The small molecule below binds the protein below.
Small molecule (SMILES): CC(=O)N[C@@H]1[C@@H](O)[C@H](O)[C@@H](CO)O[C@H]1O

Sequence of chain 1.A:
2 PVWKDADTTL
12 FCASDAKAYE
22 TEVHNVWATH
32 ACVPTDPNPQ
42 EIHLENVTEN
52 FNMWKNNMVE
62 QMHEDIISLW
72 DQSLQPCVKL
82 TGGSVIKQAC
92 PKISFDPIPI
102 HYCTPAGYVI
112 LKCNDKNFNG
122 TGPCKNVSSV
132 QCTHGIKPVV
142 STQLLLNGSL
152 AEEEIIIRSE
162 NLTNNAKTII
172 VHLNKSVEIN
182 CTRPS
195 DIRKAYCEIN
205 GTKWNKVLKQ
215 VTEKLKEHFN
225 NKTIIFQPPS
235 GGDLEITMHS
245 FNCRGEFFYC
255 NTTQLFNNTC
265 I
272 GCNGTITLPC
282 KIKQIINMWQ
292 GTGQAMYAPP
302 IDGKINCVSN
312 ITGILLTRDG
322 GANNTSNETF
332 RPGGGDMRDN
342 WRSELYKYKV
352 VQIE

Binding-site contacts:
Ligand atom C6 contacts residue THR183 of chain 1.A at 3.9 Å.
Ligand atom C6 contacts residue TYR200 of chain 1.A at 4.1 Å (hydrophobic).
Ligand atom O5 contacts residue THR183 of chain 1.A at 3.9 Å.
Ligand atom O5 contacts residue ASN181 of chain 1.A at 2.3 Å (h-bond).
Ligand atom C8 contacts residue ASN181 of chain 1.A at 4.5 Å.
Ligand atom C8 contacts residue GLU179 of chain 1.A at 4.5 Å.
Ligand atom O5 contacts residue GLU202 of chain 1.A at 4.3 Å.
Ligand atom C1 contacts residue ASN181 of chain 1.A at 1.4 Å.
Ligand atom C2 contacts residue ASN181 of chain 1.A at 2.5 Å.
Ligand atom O6 contacts residue GLU202 of chain 1.A at 3.4 Å (salt-bridge).
Ligand atom O7 contacts residue ASN181 of chain 1.A at 3.2 Å (h-bond).
Ligand atom C7 contacts residue VAL309 of chain 1.A at 4.3 Å (hydrophobic).
Ligand atom C4 contacts residue ASN181 of chain 1.A at 4.2 Å.
Ligand atom N2 contacts residue ASN181 of chain 1.A at 2.9 Å (h-bond).
Ligand atom C5 contacts residue THR183 of chain 1.A at 4.0 Å.
Ligand atom O6 contacts residue ASN181 of chain 1.A at 4.5 Å.
Ligand atom O4 contacts residue LYS305 of chain 1.A at 4.1 Å.
Ligand atom C7 contacts residue ASN181 of chain 1.A at 3.3 Å.
Ligand atom C1 contacts residue ASN307 of chain 1.A at 4.5 Å.
Ligand atom C5 contacts residue ASN181 of chain 1.A at 3.6 Å.
Ligand atom C8 contacts residue VAL309 of chain 1.A at 4.0 Å (hydrophobic).
Ligand atom C3 contacts residue ASN181 of chain 1.A at 3.8 Å.
Ligand atom O6 contacts residue TYR200 of chain 1.A at 3.7 Å.
Ligand atom N2 contacts residue VAL309 of chain 1.A at 4.3 Å.
Ligand atom O6 contacts residue THR183 of chain 1.A at 3.9 Å.